Sequence of chain 2.A:
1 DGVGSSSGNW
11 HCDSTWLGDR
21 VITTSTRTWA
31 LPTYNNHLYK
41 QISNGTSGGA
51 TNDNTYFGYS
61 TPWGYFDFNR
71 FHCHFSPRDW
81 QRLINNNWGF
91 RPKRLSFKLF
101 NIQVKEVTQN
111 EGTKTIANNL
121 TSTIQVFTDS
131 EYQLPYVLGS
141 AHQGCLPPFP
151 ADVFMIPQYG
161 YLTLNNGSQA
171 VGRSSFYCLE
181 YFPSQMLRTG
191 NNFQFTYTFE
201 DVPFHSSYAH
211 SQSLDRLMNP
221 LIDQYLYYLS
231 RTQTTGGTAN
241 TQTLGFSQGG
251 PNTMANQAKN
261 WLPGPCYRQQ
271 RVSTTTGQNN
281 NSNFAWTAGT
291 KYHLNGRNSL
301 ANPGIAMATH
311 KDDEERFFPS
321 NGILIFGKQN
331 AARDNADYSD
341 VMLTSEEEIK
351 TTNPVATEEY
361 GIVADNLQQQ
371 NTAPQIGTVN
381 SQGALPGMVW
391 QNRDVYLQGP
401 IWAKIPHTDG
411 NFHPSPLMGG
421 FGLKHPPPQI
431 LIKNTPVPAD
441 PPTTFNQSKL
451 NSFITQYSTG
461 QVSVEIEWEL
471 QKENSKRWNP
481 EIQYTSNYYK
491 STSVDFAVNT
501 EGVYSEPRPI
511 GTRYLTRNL

A small-molecule ligand and the protein it binds are described below.
Small molecule (SMILES): Nc1ccn([C@H]2C[C@H](O[P](=O)(O)OC[C@H]3O[C@@H](n4cnc5c(N)ncnc54)C[C@@H]3O)[C@@H](COP(=O)(O)O)O2)c(=O)n1

Binding-site contacts:
Ligand atom N7 contacts residue HIS413 of chain 42.A at 4.1 Å.
Ligand atom C1' contacts residue PRO203 of chain 42.A at 4.1 Å (hydrophobic).
Ligand atom C4 contacts residue PRO203 of chain 42.A at 4.1 Å (hydrophobic).
Ligand atom C5 contacts residue SER415 of chain 42.A at 4.1 Å.
Ligand atom N1 contacts residue VAL202 of chain 42.A at 3.6 Å.
Ligand atom C4 contacts residue PRO203 of chain 42.A at 4.2 Å (hydrophobic).
Ligand atom C6 contacts residue SER415 of chain 42.A at 4.1 Å.
Ligand atom N1 contacts residue PRO203 of chain 42.A at 3.8 Å.
Ligand atom C5 contacts residue ASP201 of chain 42.A at 4.1 Å.
Ligand atom N6 contacts residue SER415 of chain 42.A at 3.6 Å.
Ligand atom C8 contacts residue HIS413 of chain 42.A at 3.8 Å.
Ligand atom C4 contacts residue VAL202 of chain 42.A at 3.7 Å (hydrophobic).
Ligand atom C6 contacts residue PRO203 of chain 42.A at 4.0 Å (hydrophobic).
Ligand atom N6 contacts residue GLY422 of chain 42.A at 3.4 Å (h-bond).
Ligand atom C2' contacts residue PRO414 of chain 42.A at 3.8 Å (hydrophobic).
Ligand atom C4 contacts residue ASP201 of chain 42.A at 3.7 Å.
Ligand atom C2 contacts residue GLY422 of chain 42.A at 3.2 Å.
Ligand atom N4 contacts residue ASP201 of chain 42.A at 2.5 Å.
Ligand atom N1 contacts residue GLY422 of chain 42.A at 3.0 Å (h-bond).
Ligand atom C2 contacts residue PRO203 of chain 42.A at 3.9 Å (hydrophobic).
Ligand atom C5 contacts residue ARG91 of chain 42.A at 4.1 Å.
Ligand atom C6 contacts residue VAL202 of chain 42.A at 4.2 Å (hydrophobic).
Ligand atom N7 contacts residue SER415 of chain 42.A at 4.0 Å.
Ligand atom N6 contacts residue PHE421 of chain 42.A at 3.9 Å.
Ligand atom C5 contacts residue PRO203 of chain 42.A at 4.0 Å (hydrophobic).
Ligand atom N6 contacts residue GLY420 of chain 42.A at 3.7 Å.
Ligand atom C6 contacts residue GLY422 of chain 42.A at 3.8 Å.
Ligand atom C5 contacts residue PRO203 of chain 42.A at 3.9 Å (hydrophobic).
Ligand atom OP2 contacts residue ASP409 of chain 2.A at 3.2 Å (salt-bridge).
Ligand atom C2 contacts residue VAL202 of chain 42.A at 4.2 Å (hydrophobic).
Ligand atom C5 contacts residue VAL202 of chain 42.A at 3.6 Å (hydrophobic).
Ligand atom N4 contacts residue VAL202 of chain 42.A at 2.9 Å (h-bond).
Ligand atom C6 contacts residue PRO203 of chain 42.A at 4.0 Å (hydrophobic).
Ligand atom C2' contacts residue PRO203 of chain 42.A at 3.3 Å (hydrophobic).
Ligand atom N3 contacts residue PRO414 of chain 42.A at 4.2 Å.
Ligand atom C2' contacts residue HIS413 of chain 42.A at 3.8 Å.
Ligand atom N1 contacts residue PRO203 of chain 42.A at 4.2 Å.
Ligand atom N7 contacts residue PRO203 of chain 42.A at 4.2 Å.
Ligand atom N3 contacts residue ASP201 of chain 42.A at 4.1 Å.
Ligand atom N7 contacts residue ASN392 of chain 42.A at 4.2 Å.

Sequence of chain 42.A:
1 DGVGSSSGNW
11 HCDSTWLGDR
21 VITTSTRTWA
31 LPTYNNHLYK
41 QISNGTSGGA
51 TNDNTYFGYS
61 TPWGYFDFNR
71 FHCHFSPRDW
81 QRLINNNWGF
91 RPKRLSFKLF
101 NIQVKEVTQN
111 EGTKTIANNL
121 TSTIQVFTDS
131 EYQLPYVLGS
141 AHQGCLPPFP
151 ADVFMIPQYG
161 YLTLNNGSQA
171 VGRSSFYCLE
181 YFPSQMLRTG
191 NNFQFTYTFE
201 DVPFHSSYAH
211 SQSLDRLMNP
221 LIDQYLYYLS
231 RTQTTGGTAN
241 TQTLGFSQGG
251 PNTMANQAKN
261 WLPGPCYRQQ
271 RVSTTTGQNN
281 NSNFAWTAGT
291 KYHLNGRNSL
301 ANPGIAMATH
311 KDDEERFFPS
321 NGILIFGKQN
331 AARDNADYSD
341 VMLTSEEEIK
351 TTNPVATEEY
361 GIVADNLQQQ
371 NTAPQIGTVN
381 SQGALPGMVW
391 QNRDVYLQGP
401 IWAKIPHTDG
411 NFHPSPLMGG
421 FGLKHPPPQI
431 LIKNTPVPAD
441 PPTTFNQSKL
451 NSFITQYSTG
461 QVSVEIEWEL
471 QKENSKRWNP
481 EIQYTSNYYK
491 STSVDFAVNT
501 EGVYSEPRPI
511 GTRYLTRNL